Sequence of chain 22.A:
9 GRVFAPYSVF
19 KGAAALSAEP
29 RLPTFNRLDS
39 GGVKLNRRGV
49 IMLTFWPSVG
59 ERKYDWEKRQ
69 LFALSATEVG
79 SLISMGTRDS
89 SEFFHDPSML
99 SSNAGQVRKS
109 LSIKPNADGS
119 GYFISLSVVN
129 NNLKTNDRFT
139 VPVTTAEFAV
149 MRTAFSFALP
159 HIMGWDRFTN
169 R

Binding-site contacts:
Ligand atom N3 contacts residue PHE18 of chain 22.A at 3.4 Å.
Ligand atom OP1 contacts residue ALA71 of chain 4.A at 3.0 Å (h-bond).
Ligand atom O2 contacts residue ARG60 of chain 22.A at 2.9 Å.
Ligand atom C2 contacts residue MET97 of chain 4.A at 3.4 Å (hydrophobic).
Ligand atom C6 contacts residue TRP64 of chain 22.A at 3.3 Å (hydrophobic).
Ligand atom O2 contacts residue MET97 of chain 4.A at 2.9 Å.
Ligand atom C5' contacts residue TYR62 of chain 22.A at 3.4 Å (hydrophobic).
Ligand atom O2 contacts residue TRP64 of chain 22.A at 3.4 Å.
Ligand atom N1 contacts residue MET97 of chain 4.A at 3.5 Å (h-bond).
Ligand atom OP1 contacts residue TYR62 of chain 22.A at 3.1 Å (h-bond).
Ligand atom O4 contacts residue SER16 of chain 22.A at 2.9 Å (h-bond).
Ligand atom C6 contacts residue HIS93 of chain 4.A at 3.5 Å.
Ligand atom O2 contacts residue PHE12 of chain 22.A at 3.1 Å.
Ligand atom O4 contacts residue LYS42 of chain 4.A at 3.5 Å.
Ligand atom C4 contacts residue ARG45 of chain 4.A at 3.3 Å.
Ligand atom OP1 contacts residue HIS93 of chain 4.A at 2.7 Å (h-bond).
Ligand atom C2 contacts residue PHE12 of chain 22.A at 3.1 Å (hydrophobic).
Ligand atom O4' contacts residue ASP94 of chain 4.A at 3.4 Å (salt-bridge).
Ligand atom O4' contacts residue MET50 of chain 4.A at 3.3 Å.
Ligand atom O4 contacts residue PHE12 of chain 22.A at 3.5 Å.
Ligand atom O2 contacts residue TYR62 of chain 22.A at 3.4 Å.
Ligand atom OP1 contacts residue LYS61 of chain 22.A at 2.9 Å.
Ligand atom N3 contacts residue PHE92 of chain 4.A at 3.0 Å (h-bond).
Ligand atom C4 contacts residue PHE18 of chain 22.A at 3.4 Å (hydrophobic).
Ligand atom O4 contacts residue ARG45 of chain 4.A at 3.2 Å (salt-bridge).
Ligand atom OP1 contacts residue LYS107 of chain 4.A at 2.8 Å (salt-bridge).
Ligand atom N3 contacts residue ARG45 of chain 4.A at 2.6 Å (salt-bridge).
Ligand atom C1' contacts residue ASP94 of chain 4.A at 3.4 Å.
Ligand atom N3 contacts residue PHE12 of chain 22.A at 3.1 Å.
Ligand atom C7 contacts residue LYS42 of chain 4.A at 3.0 Å.
Ligand atom C4 contacts residue PHE92 of chain 4.A at 3.3 Å (hydrophobic).
Ligand atom C7 contacts residue HIS93 of chain 4.A at 3.4 Å.
Ligand atom OP2 contacts residue LYS107 of chain 4.A at 2.8 Å (salt-bridge).
Ligand atom O4' contacts residue HIS93 of chain 4.A at 3.4 Å.
Ligand atom C5 contacts residue HIS93 of chain 4.A at 3.4 Å.
Ligand atom C7 contacts residue GLU76 of chain 4.A at 3.5 Å.
Ligand atom O2 contacts residue ASP94 of chain 4.A at 3.0 Å (salt-bridge).
Ligand atom O4 contacts residue PHE92 of chain 4.A at 3.5 Å (h-bond).
Ligand atom O4' contacts residue TRP64 of chain 22.A at 2.7 Å (h-bond).
Ligand atom C4 contacts residue PHE12 of chain 22.A at 3.5 Å (hydrophobic).

Sequence of chain 8.A:
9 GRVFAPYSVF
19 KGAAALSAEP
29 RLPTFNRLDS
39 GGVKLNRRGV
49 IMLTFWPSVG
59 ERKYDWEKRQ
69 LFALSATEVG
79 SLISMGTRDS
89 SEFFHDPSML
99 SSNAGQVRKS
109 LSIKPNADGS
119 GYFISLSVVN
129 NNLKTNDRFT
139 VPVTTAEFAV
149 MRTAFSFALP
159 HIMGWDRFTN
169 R

This small molecule binds to this protein.
Small molecule (SMILES): Cc1cn([C@H]2C[C@H](O[P](=O)(O)OC[C@H]3O[C@@H](n4cc(C)c(=O)[nH]c4=O)C[C@@H]3O[P](=O)(O)OC[C@H]3O[C@@H](n4cc(C)c(=O)[nH]c4=O)C[C@@H]3O[P](=O)(O)OC[C@H]3O[C@@H](n4cc(C)c(=O)[nH]c4=O)C[C@@H]3O[P](=O)(O)OC[C@H]3O[C@@H](n4cc(C)c(=O)[nH]c4=O)C[C@@H]3O[P](=O)(O)OC[C@H]3O[C@@H](n4cc(C)c(=O)[nH]c4=O)C[C@@H]3O[P](=O)(O)OC[C@H]3O[C@@H](n4cc(C)c(=O)[nH]c4=O)C[C@@H]3O[P](=O)(O)OC[C@H]3O[C@@H](n4cc(C)c(=O)[nH]c4=O)C[C@@H]3O[P](=O)(O)OC[C@H]3O[C@@H](n4cc(C)c(=O)[nH]c4=O)C[C@@H]3O)[C@@H](COP(=O)=O)O2)c(=O)[nH]c1=O

Sequence of chain 4.A:
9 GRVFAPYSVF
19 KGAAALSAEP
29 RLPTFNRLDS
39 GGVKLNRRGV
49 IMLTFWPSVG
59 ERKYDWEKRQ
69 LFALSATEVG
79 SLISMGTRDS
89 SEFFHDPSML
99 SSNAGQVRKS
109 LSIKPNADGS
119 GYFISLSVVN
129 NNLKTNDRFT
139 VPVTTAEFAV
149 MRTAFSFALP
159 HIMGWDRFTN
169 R